Sequence of chain 1.D:
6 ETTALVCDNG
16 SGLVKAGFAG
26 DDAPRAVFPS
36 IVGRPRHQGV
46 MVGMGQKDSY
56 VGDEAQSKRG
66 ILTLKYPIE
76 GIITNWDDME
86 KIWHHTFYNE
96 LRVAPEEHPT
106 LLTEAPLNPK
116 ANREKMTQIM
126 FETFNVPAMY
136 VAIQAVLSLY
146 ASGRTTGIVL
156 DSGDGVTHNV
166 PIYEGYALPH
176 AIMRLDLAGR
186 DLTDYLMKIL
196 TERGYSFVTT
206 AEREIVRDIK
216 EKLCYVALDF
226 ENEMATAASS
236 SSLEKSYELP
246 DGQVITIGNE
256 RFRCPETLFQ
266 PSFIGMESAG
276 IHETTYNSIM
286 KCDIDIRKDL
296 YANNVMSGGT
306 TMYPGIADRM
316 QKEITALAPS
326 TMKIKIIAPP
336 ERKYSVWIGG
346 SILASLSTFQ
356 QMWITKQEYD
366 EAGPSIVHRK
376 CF

Binding-site contacts:
Ligand atom CA contacts residue THR79 of chain 1.D at 4.4 Å.
Ligand atom CG contacts residue ILE77 of chain 1.D at 3.9 Å (hydrophobic).
Ligand atom NE1 contacts residue ASP181 of chain 1.D at 3.5 Å (salt-bridge).
Ligand atom CE2 contacts residue ILE77 of chain 1.D at 3.6 Å (hydrophobic).
Ligand atom C contacts residue ILE77 of chain 1.D at 4.3 Å (hydrophobic).
Ligand atom OD1 contacts residue GLU74 of chain 1.D at 3.7 Å.
Ligand atom CH2 contacts residue LEU112 of chain 1.D at 4.4 Å (hydrophobic).
Ligand atom CE3 contacts residue ILE77 of chain 1.D at 4.4 Å (hydrophobic).
Ligand atom CD2 contacts residue PRO114 of chain 1.D at 4.4 Å (hydrophobic).
Ligand atom NE1 contacts residue ILE77 of chain 1.D at 3.6 Å.
Ligand atom CB contacts residue GLU74 of chain 1.D at 3.5 Å.
Ligand atom CD2 contacts residue ILE77 of chain 1.D at 3.8 Å (hydrophobic).
Ligand atom N contacts residue GLU74 of chain 1.D at 4.0 Å.
Ligand atom N contacts residue ILE77 of chain 1.D at 3.9 Å.
Ligand atom CZ2 contacts residue ARG179 of chain 1.D at 3.2 Å.
Ligand atom CZ2 contacts residue ILE77 of chain 1.D at 4.2 Å (hydrophobic).
Ligand atom CB contacts residue GLU74 of chain 1.D at 2.9 Å.
Ligand atom CB contacts residue ASP181 of chain 1.D at 4.3 Å.
Ligand atom CA contacts residue GLU74 of chain 1.D at 4.5 Å.
Ligand atom CH2 contacts residue ARG179 of chain 1.D at 3.8 Å.
Ligand atom CG contacts residue GLU74 of chain 1.D at 3.4 Å.
Ligand atom CA contacts residue ILE77 of chain 1.D at 4.2 Å (hydrophobic).
Ligand atom CD1 contacts residue ILE77 of chain 1.D at 3.8 Å (hydrophobic).
Ligand atom CG contacts residue HIC75 of chain 1.D at 3.8 Å.
Ligand atom CZ3 contacts residue PRO114 of chain 1.D at 3.3 Å (hydrophobic).
Ligand atom OD1 contacts residue HIC75 of chain 1.D at 3.6 Å.
Ligand atom CH2 contacts residue PRO114 of chain 1.D at 3.8 Å (hydrophobic).
Ligand atom CH2 contacts residue ASN113 of chain 1.D at 4.3 Å.
Ligand atom CE2 contacts residue ASP181 of chain 1.D at 4.4 Å.
Ligand atom SG contacts residue HIC75 of chain 1.D at 4.3 Å.
Ligand atom NE1 contacts residue ARG179 of chain 1.D at 4.3 Å.
Ligand atom CD1 contacts residue ASP181 of chain 1.D at 4.4 Å.
Ligand atom CA contacts residue GLU74 of chain 1.D at 4.4 Å.
Ligand atom CD contacts residue HIC75 of chain 1.D at 4.1 Å.
Ligand atom O contacts residue ILE77 of chain 1.D at 4.2 Å.
Ligand atom CB contacts residue THR79 of chain 1.D at 3.9 Å.
Ligand atom CE3 contacts residue PRO114 of chain 1.D at 3.4 Å (hydrophobic).
Ligand atom CE2 contacts residue ARG179 of chain 1.D at 3.9 Å.
Ligand atom CB contacts residue ILE77 of chain 1.D at 3.7 Å (hydrophobic).
Ligand atom C contacts residue GLU74 of chain 1.D at 4.2 Å.

A small-molecule ligand and the protein it binds are described below.
Small molecule (SMILES): C[C@@H]1NC(=O)[C@H](C[C@@](C)(O)CO)NC(=O)[C@@H]2CC3=C(N=C4C=CC=CC43)SC[C@H](NC(=O)[C@@H]([C@H](C)O)NC1=O)C(=O)N1C[C@H](O)C[C@H]1C(=O)N[C@@H](C)C(=O)N2